This protein binds this small molecule.
Small molecule (SMILES): C[C@H]1NC(=O)[C@H](CCCCN)NC(=O)CCSCc2cc(F)cc(c2)CSC[C@@H](C(N)=O)NC(=O)[C@]2(C)CCCN2C(=O)[C@H](Cc2ccc(O)cc2)NC(=O)[C@H]([C@@H](C)O)NC(=O)[C@@H]2CCCN2C(=O)[C@H](Cc2c[nH]c3ccc(F)cc23)NC(=O)[C@H](Cc2c[nH]c3ccc(F)cc23)NC1=O

Binding-site contacts:
Ligand atom C1 contacts residue SER1 of chain 1.B at 3.7 Å.
Ligand atom C contacts residue SER229 of chain 1.B at 3.6 Å.
Ligand atom CE3 contacts residue PHE227 of chain 1.B at 3.5 Å (hydrophobic).
Ligand atom O contacts residue SER229 of chain 1.B at 3.4 Å.
Ligand atom CZ2 contacts residue CYS226 of chain 1.B at 3.5 Å (hydrophobic).
Ligand atom CD2 contacts residue ASP86 of chain 1.B at 3.6 Å.
Ligand atom CA contacts residue PHE227 of chain 1.B at 3.5 Å (hydrophobic).
Ligand atom F contacts residue ILE217 of chain 1.B at 3.5 Å.
Ligand atom NE1 contacts residue ASP222 of chain 1.B at 2.9 Å (salt-bridge).
Ligand atom O contacts residue ILE217 of chain 1.B at 3.7 Å.
Ligand atom O contacts residue THR225 of chain 1.B at 2.8 Å (h-bond).
Ligand atom N contacts residue SER229 of chain 1.B at 2.9 Å (h-bond).
Ligand atom OH contacts residue PRO3 of chain 1.B at 3.3 Å.
Ligand atom CA contacts residue SER229 of chain 1.B at 3.4 Å.
Ligand atom N contacts residue PHE227 of chain 1.B at 2.9 Å (h-bond).
Ligand atom O contacts residue PHE227 of chain 1.B at 2.9 Å (h-bond).
Ligand atom O contacts residue SER229 of chain 1.B at 3.0 Å (h-bond).
Ligand atom CZ contacts residue ASP86 of chain 1.B at 3.5 Å.
Ligand atom NE1 contacts residue SER220 of chain 1.B at 3.7 Å.
Ligand atom CB contacts residue SER1 of chain 1.B at 3.4 Å.
Ligand atom SG contacts residue TRP4 of chain 1.B at 3.5 Å (h-bond).
Ligand atom C contacts residue PHE227 of chain 1.B at 3.7 Å (hydrophobic).
Ligand atom N contacts residue PHE227 of chain 1.B at 3.5 Å.
Ligand atom C contacts residue THR225 of chain 1.B at 3.7 Å.
Ligand atom CB contacts residue ILE217 of chain 1.B at 3.5 Å (hydrophobic).
Ligand atom F contacts residue VAL228 of chain 1.B at 3.0 Å.
Ligand atom OH contacts residue ASP86 of chain 1.B at 3.4 Å (salt-bridge).
Ligand atom CB contacts residue ASP86 of chain 1.B at 3.6 Å.
Ligand atom O contacts residue VAL228 of chain 1.B at 3.6 Å.
Ligand atom N contacts residue THR225 of chain 1.B at 3.7 Å.
Ligand atom CD1 contacts residue ASP222 of chain 1.B at 3.7 Å.
Ligand atom C contacts residue PHE227 of chain 1.B at 3.6 Å (hydrophobic).
Ligand atom CA contacts residue PHE227 of chain 1.B at 3.5 Å (hydrophobic).
Ligand atom CG contacts residue ASP86 of chain 1.B at 3.6 Å.
Ligand atom C1 contacts residue ILE2 of chain 1.B at 3.7 Å (hydrophobic).
Ligand atom C contacts residue THR225 of chain 1.B at 3.6 Å.
Ligand atom O contacts residue CYS226 of chain 1.B at 3.4 Å.
Ligand atom F contacts residue SER229 of chain 1.B at 3.0 Å.
Ligand atom CA contacts residue THR225 of chain 1.B at 3.3 Å.
Ligand atom CB contacts residue PHE227 of chain 1.B at 3.7 Å (hydrophobic).

Sequence of chain 1.B:
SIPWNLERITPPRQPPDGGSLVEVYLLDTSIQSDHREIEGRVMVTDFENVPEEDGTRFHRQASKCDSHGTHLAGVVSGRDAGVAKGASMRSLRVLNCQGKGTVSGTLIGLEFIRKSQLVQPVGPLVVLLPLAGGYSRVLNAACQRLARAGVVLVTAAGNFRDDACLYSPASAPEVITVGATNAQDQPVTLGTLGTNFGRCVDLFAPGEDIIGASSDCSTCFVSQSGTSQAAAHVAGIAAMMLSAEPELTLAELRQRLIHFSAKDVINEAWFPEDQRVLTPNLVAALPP